Sequence of chain 3.D:
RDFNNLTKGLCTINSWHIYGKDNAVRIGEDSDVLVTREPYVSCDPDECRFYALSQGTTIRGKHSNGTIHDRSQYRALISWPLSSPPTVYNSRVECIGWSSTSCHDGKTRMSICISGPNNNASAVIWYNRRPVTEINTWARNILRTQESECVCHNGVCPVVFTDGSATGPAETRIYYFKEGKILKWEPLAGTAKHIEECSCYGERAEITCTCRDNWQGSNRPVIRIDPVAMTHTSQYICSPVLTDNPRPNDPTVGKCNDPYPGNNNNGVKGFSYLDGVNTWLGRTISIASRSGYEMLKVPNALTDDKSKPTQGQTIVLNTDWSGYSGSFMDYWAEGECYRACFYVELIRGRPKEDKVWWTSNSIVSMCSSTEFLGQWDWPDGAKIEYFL

Binding-site contacts:
Ligand atom O6 contacts residue MAN1 of chain 2.M at 2.4 Å (h-bond).
Ligand atom O6 contacts residue LYS308 of chain 3.D at 3.2 Å (salt-bridge).
Ligand atom O2 contacts residue GLY312 of chain 3.D at 3.0 Å.
Ligand atom O2 contacts residue ASN249 of chain 3.D at 3.1 Å (h-bond).
Ligand atom C6 contacts residue ILE285 of chain 3.D at 3.4 Å (hydrophobic).
Ligand atom O5 contacts residue GLY312 of chain 3.D at 3.7 Å.
Ligand atom C2 contacts residue ASN120 of chain 2.D at 2.5 Å.
Ligand atom O4 contacts residue GLU294 of chain 3.D at 2.9 Å (salt-bridge).
Ligand atom C6 contacts residue MAN1 of chain 2.M at 3.0 Å.
Ligand atom O3 contacts residue ARG283 of chain 3.D at 2.6 Å (salt-bridge).
Ligand atom O3 contacts residue GLY312 of chain 3.D at 3.0 Å (h-bond).
Ligand atom N2 contacts residue ASN120 of chain 2.D at 2.8 Å (h-bond).
Ligand atom O6 contacts residue ILE285 of chain 3.D at 2.9 Å (h-bond).
Ligand atom C6 contacts residue ASP250 of chain 3.D at 3.3 Å.
Ligand atom C3 contacts residue GLU294 of chain 3.D at 3.5 Å.
Ligand atom O6 contacts residue ASP250 of chain 3.D at 2.3 Å (salt-bridge).
Ligand atom C8 contacts residue ARG140 of chain 2.D at 3.5 Å.
Ligand atom C3 contacts residue ASN249 of chain 3.D at 3.6 Å.
Ligand atom O5 contacts residue ASP250 of chain 3.D at 3.3 Å (salt-bridge).
Ligand atom O5 contacts residue ASN120 of chain 2.D at 2.5 Å (h-bond).
Ligand atom C3 contacts residue GLY312 of chain 3.D at 3.3 Å.
Ligand atom O6 contacts residue THR310 of chain 3.D at 3.4 Å (h-bond).
Ligand atom O5 contacts residue GLY374 of chain 3.D at 3.1 Å.
Ligand atom C4 contacts residue GLU294 of chain 3.D at 3.6 Å.
Ligand atom O6 contacts residue LEU373 of chain 3.D at 2.9 Å (h-bond).
Ligand atom C2 contacts residue ASP106 of chain 3.E at 3.6 Å.
Ligand atom O3 contacts residue GLU294 of chain 3.D at 2.7 Å (salt-bridge).
Ligand atom O3 contacts residue GLN311 of chain 3.D at 3.4 Å.
Ligand atom C7 contacts residue ASN120 of chain 2.D at 3.5 Å.
Ligand atom C8 contacts residue PHE372 of chain 3.D at 3.5 Å (hydrophobic).
Ligand atom O4 contacts residue ARG247 of chain 3.D at 3.4 Å (salt-bridge).
Ligand atom C1 contacts residue ASN120 of chain 2.D at 1.5 Å.
Ligand atom O2 contacts residue ASP106 of chain 3.E at 3.1 Å (salt-bridge).
Ligand atom O4 contacts residue ASP250 of chain 3.D at 3.5 Å (salt-bridge).
Ligand atom O5 contacts residue GLN375 of chain 3.D at 3.5 Å (h-bond).
Ligand atom O3 contacts residue ASP250 of chain 3.D at 3.0 Å (salt-bridge).
Ligand atom C8 contacts residue GLN311 of chain 3.D at 3.5 Å.
Ligand atom C6 contacts residue GLN375 of chain 3.D at 3.5 Å.
Ligand atom O2 contacts residue LEU296 of chain 3.D at 3.4 Å.
Ligand atom O3 contacts residue ASN249 of chain 3.D at 2.6 Å (h-bond).

Sequence of chain 2.D:
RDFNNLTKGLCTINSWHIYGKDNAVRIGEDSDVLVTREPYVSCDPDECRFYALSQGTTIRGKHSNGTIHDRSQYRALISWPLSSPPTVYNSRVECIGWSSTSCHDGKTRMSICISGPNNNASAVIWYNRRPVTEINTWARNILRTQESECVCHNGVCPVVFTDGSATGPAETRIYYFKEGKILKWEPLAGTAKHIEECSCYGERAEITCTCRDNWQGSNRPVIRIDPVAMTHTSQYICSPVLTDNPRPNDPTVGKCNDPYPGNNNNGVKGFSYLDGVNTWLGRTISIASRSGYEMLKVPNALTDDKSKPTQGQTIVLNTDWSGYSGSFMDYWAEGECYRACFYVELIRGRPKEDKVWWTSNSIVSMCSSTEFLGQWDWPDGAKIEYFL

Sequence of chain 3.F:
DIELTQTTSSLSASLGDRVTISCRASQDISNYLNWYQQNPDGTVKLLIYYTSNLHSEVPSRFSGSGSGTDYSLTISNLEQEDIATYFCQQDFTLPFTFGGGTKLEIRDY

Sequence of chain 3.E:
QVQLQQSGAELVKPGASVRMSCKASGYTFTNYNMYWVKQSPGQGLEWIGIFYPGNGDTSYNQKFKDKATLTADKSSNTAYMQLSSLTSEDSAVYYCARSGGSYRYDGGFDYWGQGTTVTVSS

A small-molecule ligand and the protein it binds are described below.
Small molecule (SMILES): CC(=O)N[C@H]1[C@H](O[C@H]2[C@H](O)[C@@H](NC(C)=O)CO[C@@H]2CO)O[C@H](CO)[C@@H](O[C@@H]2O[C@H](CO)[C@@H](O)[C@H](O[C@H]3O[C@H](CO)[C@@H](O)[C@H](O)[C@@H]3O[C@H]3O[C@H](CO)[C@@H](O)[C@H](O)[C@@H]3O[C@H]3O[C@H](CO)[C@@H](O)[C@H](O)[C@@H]3O)[C@@H]2O)[C@@H]1O